Sequence of chain 1.C:
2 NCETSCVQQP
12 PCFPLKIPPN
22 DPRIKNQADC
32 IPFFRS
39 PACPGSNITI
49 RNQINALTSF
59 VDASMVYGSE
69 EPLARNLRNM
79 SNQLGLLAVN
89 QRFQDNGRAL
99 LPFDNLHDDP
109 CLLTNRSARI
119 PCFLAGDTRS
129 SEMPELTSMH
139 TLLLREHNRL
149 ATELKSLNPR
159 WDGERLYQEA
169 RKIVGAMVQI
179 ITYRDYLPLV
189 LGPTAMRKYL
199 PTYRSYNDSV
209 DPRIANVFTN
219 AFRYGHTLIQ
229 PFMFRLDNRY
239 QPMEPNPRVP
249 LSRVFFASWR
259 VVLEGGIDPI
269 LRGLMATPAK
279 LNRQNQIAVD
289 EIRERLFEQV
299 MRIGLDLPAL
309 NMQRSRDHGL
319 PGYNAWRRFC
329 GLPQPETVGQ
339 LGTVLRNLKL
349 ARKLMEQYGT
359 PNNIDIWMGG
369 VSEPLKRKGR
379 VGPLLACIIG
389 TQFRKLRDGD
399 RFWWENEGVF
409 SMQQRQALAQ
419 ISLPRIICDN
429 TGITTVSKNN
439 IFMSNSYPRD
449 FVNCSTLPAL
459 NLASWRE

Binding-site contacts:
Ligand atom C6 contacts residue ARG392 of chain 1.C at 4.0 Å.
Ligand atom O5 contacts residue BMA1 of chain 1.P at 3.1 Å.
Ligand atom O3 contacts residue ARG392 of chain 1.C at 4.3 Å.
Ligand atom C3 contacts residue ASN205 of chain 1.C at 3.8 Å.
Ligand atom C6 contacts residue ASP396 of chain 1.C at 4.2 Å.
Ligand atom C5 contacts residue SER207 of chain 1.C at 4.3 Å.
Ligand atom O4 contacts residue ARG392 of chain 1.C at 3.6 Å.
Ligand atom O6 contacts residue BMA1 of chain 1.P at 2.0 Å.
Ligand atom C6 contacts residue SER207 of chain 1.C at 4.1 Å.
Ligand atom O5 contacts residue ASN205 of chain 1.C at 2.3 Å (h-bond).
Ligand atom C8 contacts residue ASN205 of chain 1.C at 4.5 Å.
Ligand atom C2 contacts residue ASN205 of chain 1.C at 2.6 Å.
Ligand atom C5 contacts residue ASN205 of chain 1.C at 3.6 Å.
Ligand atom N2 contacts residue ASN205 of chain 1.C at 3.0 Å (h-bond).
Ligand atom C6 contacts residue VAL208 of chain 1.C at 4.2 Å (hydrophobic).
Ligand atom C4 contacts residue ARG392 of chain 1.C at 3.7 Å.
Ligand atom C1 contacts residue ASN205 of chain 1.C at 1.4 Å.
Ligand atom O5 contacts residue VAL208 of chain 1.C at 3.4 Å.
Ligand atom O7 contacts residue ARG202 of chain 1.C at 4.0 Å.
Ligand atom O3 contacts residue BMA1 of chain 1.P at 4.0 Å.
Ligand atom C4 contacts residue BMA1 of chain 1.P at 3.9 Å.
Ligand atom C6 contacts residue BMA1 of chain 1.P at 2.4 Å.
Ligand atom C8 contacts residue SER207 of chain 1.C at 3.5 Å.
Ligand atom O5 contacts residue VAL208 of chain 1.C at 4.3 Å.
Ligand atom C5 contacts residue BMA1 of chain 1.P at 3.2 Å.
Ligand atom C4 contacts residue ASN205 of chain 1.C at 4.2 Å.
Ligand atom C5 contacts residue VAL208 of chain 1.C at 4.3 Å (hydrophobic).
Ligand atom C5 contacts residue VAL208 of chain 1.C at 4.0 Å (hydrophobic).
Ligand atom C1 contacts residue BMA1 of chain 1.P at 4.4 Å.
Ligand atom C1 contacts residue VAL208 of chain 1.C at 4.2 Å (hydrophobic).
Ligand atom C7 contacts residue ASN205 of chain 1.C at 3.3 Å.
Ligand atom O2 contacts residue BMA1 of chain 1.P at 3.9 Å.
Ligand atom O7 contacts residue ASN205 of chain 1.C at 3.2 Å (h-bond).
Ligand atom C6 contacts residue VAL208 of chain 1.C at 3.8 Å (hydrophobic).

The protein below binds the small molecule below.
Small molecule (SMILES): CC(=O)N[C@H]1[C@H](O[C@H]2[C@H](O)[C@@H](NC(C)=O)CO[C@@H]2CO[C@@H]2O[C@@H](C)[C@@H](O)[C@@H](O)[C@@H]2O)O[C@H](CO)[C@@H](O[C@@H]2O[C@H](CO)[C@@H](O)[C@H](O[C@H]3O[C@H](CO)[C@@H](O)[C@H](O)[C@@H]3O)[C@@H]2O)[C@@H]1O